Sequence of chain 14.A:
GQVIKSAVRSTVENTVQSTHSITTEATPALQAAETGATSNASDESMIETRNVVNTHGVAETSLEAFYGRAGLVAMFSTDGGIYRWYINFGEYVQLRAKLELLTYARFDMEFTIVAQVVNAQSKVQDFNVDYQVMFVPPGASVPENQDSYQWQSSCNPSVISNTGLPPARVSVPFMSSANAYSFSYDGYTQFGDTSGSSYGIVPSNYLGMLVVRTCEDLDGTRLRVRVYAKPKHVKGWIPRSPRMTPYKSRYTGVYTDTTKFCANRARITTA

Binding-site contacts:
Ligand atom OXT contacts residue ARG216 of chain 14.A at 3.0 Å (salt-bridge).
Ligand atom OXT contacts residue ARG229 of chain 15.A at 3.1 Å (salt-bridge).
Ligand atom O contacts residue MET78 of chain 15.A at 3.9 Å.
Ligand atom CA contacts residue TRP154 of chain 14.A at 4.3 Å (hydrophobic).
Ligand atom O contacts residue LEU75 of chain 15.A at 3.8 Å.
Ligand atom O contacts residue TRP154 of chain 14.A at 4.1 Å.
Ligand atom N contacts residue SER151 of chain 14.A at 3.5 Å (h-bond).
Ligand atom CA contacts residue MET78 of chain 15.A at 4.0 Å (hydrophobic).
Ligand atom N contacts residue MET78 of chain 15.A at 3.8 Å.
Ligand atom C contacts residue TRP154 of chain 14.A at 4.1 Å (hydrophobic).
Ligand atom CA contacts residue GLN155 of chain 14.A at 4.3 Å.
Ligand atom CA contacts residue CYS1 of chain 15.P at 2.4 Å (hydrophobic).
Ligand atom CA contacts residue LEU75 of chain 15.A at 3.7 Å (hydrophobic).
Ligand atom OXT contacts residue ASP150 of chain 14.A at 4.3 Å.
Ligand atom C contacts residue ARG216 of chain 14.A at 3.6 Å.
Ligand atom N contacts residue ASP150 of chain 14.A at 3.4 Å (salt-bridge).
Ligand atom CA contacts residue SER151 of chain 14.A at 4.0 Å.
Ligand atom C contacts residue MET78 of chain 15.A at 3.6 Å (hydrophobic).
Ligand atom OXT contacts residue CYS1 of chain 15.P at 4.0 Å.
Ligand atom C contacts residue ARG229 of chain 15.A at 3.7 Å.
Ligand atom N contacts residue TYR152 of chain 14.A at 4.2 Å.
Ligand atom C contacts residue CYS1 of chain 15.P at 3.7 Å (hydrophobic).
Ligand atom O contacts residue ARG229 of chain 15.A at 2.9 Å (salt-bridge).
Ligand atom O contacts residue ARG216 of chain 14.A at 2.9 Å (salt-bridge).
Ligand atom C contacts residue LEU75 of chain 15.A at 4.2 Å (hydrophobic).
Ligand atom OXT contacts residue MET78 of chain 15.A at 3.5 Å (h-bond).
Ligand atom N contacts residue CYS1 of chain 15.P at 1.3 Å.

The small molecule below binds the protein below.
Small molecule (SMILES): NCC(=O)O

Sequence of chain 15.A:
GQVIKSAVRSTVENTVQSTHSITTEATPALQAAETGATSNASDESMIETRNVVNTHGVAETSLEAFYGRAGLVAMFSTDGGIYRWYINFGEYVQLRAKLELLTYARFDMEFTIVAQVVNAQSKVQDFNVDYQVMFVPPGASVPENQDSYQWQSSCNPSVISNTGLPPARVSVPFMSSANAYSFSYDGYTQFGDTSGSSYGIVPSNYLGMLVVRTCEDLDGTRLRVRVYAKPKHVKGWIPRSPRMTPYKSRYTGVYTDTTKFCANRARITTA